Sequence of chain 1.B:
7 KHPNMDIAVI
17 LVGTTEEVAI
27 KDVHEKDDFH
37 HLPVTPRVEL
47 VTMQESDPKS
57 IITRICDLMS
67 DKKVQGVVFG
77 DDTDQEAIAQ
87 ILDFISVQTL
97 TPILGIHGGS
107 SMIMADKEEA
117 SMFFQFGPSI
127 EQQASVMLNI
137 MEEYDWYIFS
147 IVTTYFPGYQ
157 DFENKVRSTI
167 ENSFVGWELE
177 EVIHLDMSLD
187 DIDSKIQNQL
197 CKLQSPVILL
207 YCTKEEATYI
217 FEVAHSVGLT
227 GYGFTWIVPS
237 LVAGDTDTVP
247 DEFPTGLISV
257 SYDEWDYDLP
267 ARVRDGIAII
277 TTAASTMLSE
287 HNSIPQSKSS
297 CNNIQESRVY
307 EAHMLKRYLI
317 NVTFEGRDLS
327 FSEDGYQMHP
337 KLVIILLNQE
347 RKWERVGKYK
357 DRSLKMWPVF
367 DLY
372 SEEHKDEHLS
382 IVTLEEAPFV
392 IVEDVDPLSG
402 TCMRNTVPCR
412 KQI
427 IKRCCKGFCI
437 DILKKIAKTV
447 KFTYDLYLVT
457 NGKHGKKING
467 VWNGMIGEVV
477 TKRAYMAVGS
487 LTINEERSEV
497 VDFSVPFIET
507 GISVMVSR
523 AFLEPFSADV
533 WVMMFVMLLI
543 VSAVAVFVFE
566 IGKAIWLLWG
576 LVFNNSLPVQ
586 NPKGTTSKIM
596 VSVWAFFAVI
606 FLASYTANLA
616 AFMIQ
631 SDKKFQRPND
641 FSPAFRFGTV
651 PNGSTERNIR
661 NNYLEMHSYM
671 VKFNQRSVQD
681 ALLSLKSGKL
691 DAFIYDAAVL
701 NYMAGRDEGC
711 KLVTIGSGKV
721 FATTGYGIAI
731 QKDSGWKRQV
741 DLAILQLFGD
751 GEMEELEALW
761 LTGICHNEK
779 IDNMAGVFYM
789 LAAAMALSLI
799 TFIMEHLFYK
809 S

Binding-site contacts:
Ligand atom C1 contacts residue ASN317 of chain 1.B at 2.8 Å.
Ligand atom O7 contacts residue ARG313 of chain 1.B at 4.1 Å.
Ligand atom C8 contacts residue TYR314 of chain 1.B at 4.2 Å (hydrophobic).
Ligand atom C2 contacts residue ASN317 of chain 1.B at 3.8 Å.
Ligand atom N2 contacts residue ASN317 of chain 1.B at 4.4 Å.
Ligand atom C7 contacts residue ARG313 of chain 1.B at 3.9 Å.
Ligand atom C8 contacts residue ARG313 of chain 1.B at 3.4 Å.
Ligand atom C5 contacts residue ASN317 of chain 1.B at 4.5 Å.
Ligand atom C7 contacts residue TYR314 of chain 1.B at 4.1 Å (hydrophobic).
Ligand atom O7 contacts residue TYR314 of chain 1.B at 3.2 Å.
Ligand atom O5 contacts residue ASN317 of chain 1.B at 3.1 Å (h-bond).

The small molecule below binds the protein below.
Small molecule (SMILES): CC(=O)N[C@@H]1[C@@H](O)[C@H](O)[C@@H](CO)O[C@H]1O